Sequence of chain 1.A:
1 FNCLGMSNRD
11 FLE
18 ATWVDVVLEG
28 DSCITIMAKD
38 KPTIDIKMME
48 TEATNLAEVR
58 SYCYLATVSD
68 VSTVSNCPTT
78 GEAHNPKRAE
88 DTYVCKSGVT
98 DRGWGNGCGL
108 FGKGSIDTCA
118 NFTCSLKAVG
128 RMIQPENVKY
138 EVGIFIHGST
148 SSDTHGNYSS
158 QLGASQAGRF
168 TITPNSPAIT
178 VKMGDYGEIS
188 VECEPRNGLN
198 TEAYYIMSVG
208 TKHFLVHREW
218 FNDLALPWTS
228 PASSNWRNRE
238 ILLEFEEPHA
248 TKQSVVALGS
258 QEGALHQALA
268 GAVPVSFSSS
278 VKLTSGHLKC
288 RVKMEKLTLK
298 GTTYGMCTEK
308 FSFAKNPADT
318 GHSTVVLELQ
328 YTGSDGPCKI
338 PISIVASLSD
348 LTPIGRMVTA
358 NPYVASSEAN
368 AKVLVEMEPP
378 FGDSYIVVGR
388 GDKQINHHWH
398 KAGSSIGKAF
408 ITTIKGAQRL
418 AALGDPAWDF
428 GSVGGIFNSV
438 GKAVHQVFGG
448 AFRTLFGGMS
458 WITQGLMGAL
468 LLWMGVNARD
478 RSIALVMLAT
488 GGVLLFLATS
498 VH

Binding-site contacts:
Ligand atom C2 contacts residue SER156 of chain 1.A at 4.3 Å.
Ligand atom C7 contacts residue ASN154 of chain 1.A at 3.4 Å.
Ligand atom C2 contacts residue ASN154 of chain 1.A at 2.5 Å.
Ligand atom C1 contacts residue SER156 of chain 1.A at 3.3 Å.
Ligand atom C8 contacts residue ASN154 of chain 1.A at 3.9 Å.
Ligand atom O5 contacts residue ASN154 of chain 1.A at 2.4 Å (h-bond).
Ligand atom C5 contacts residue SER156 of chain 1.A at 3.9 Å.
Ligand atom N2 contacts residue SER156 of chain 1.A at 4.2 Å.
Ligand atom C5 contacts residue ASN154 of chain 1.A at 3.6 Å.
Ligand atom C4 contacts residue ASN154 of chain 1.A at 4.2 Å.
Ligand atom O7 contacts residue ASN154 of chain 1.A at 3.6 Å.
Ligand atom C3 contacts residue ASN154 of chain 1.A at 3.9 Å.
Ligand atom C1 contacts residue ASN154 of chain 1.A at 1.4 Å.
Ligand atom N2 contacts residue ASN154 of chain 1.A at 3.0 Å (h-bond).
Ligand atom O5 contacts residue SER156 of chain 1.A at 3.9 Å.

This small molecule binds to this protein.
Small molecule (SMILES): CC(=O)N[C@@H]1[C@@H](O)[C@H](O)[C@@H](CO)O[C@H]1O